Binding-site contacts:
Ligand atom C5 contacts residue ASN382 of chain 1.A at 3.7 Å.
Ligand atom O7 contacts residue GLN380 of chain 1.A at 3.5 Å (h-bond).
Ligand atom C3 contacts residue ASN382 of chain 1.A at 3.8 Å.
Ligand atom C8 contacts residue ASN382 of chain 1.A at 4.0 Å.
Ligand atom C7 contacts residue ASN382 of chain 1.A at 3.7 Å.
Ligand atom C2 contacts residue ASN382 of chain 1.A at 2.4 Å.
Ligand atom C1 contacts residue ASN382 of chain 1.A at 1.4 Å.
Ligand atom N2 contacts residue ASN382 of chain 1.A at 3.0 Å (h-bond).
Ligand atom O5 contacts residue ASN382 of chain 1.A at 2.4 Å (h-bond).
Ligand atom C4 contacts residue ASN382 of chain 1.A at 4.1 Å.

The protein below binds the small molecule below.
Small molecule (SMILES): CC(=O)N[C@H]1[C@H](O[C@H]2[C@H](O)[C@@H](NC(C)=O)CO[C@@H]2CO)O[C@H](CO)[C@@H](O)[C@@H]1O

Sequence of chain 1.A:
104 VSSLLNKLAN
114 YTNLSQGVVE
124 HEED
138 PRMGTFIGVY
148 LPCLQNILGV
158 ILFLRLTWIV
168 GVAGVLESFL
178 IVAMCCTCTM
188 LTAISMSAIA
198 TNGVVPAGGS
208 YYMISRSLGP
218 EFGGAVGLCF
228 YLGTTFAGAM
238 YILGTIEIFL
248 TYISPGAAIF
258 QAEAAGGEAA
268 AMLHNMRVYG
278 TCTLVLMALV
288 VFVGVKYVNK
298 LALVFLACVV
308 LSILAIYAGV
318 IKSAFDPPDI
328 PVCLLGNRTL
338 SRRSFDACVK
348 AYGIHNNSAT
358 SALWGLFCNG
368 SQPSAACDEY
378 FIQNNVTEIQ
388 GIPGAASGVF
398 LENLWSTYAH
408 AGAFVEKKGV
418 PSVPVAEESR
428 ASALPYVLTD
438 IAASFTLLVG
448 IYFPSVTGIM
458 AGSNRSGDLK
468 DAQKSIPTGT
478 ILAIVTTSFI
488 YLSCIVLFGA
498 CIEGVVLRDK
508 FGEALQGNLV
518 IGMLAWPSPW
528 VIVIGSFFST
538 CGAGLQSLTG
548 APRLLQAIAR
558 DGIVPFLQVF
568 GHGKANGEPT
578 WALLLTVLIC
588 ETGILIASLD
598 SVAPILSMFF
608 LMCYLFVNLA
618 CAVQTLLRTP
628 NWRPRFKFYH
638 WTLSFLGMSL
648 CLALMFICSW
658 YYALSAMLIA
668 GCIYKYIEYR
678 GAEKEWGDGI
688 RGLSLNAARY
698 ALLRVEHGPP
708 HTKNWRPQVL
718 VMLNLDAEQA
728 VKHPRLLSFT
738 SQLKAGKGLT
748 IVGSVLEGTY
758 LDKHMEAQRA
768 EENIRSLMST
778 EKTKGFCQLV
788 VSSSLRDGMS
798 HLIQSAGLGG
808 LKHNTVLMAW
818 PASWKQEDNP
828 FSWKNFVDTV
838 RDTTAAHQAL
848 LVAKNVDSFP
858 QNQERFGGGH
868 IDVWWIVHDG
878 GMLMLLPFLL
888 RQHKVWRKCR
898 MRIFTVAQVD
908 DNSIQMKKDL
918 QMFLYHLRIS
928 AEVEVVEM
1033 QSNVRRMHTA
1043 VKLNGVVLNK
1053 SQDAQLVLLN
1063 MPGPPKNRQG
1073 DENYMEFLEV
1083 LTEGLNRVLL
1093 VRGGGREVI